Sequence of chain 1.C:
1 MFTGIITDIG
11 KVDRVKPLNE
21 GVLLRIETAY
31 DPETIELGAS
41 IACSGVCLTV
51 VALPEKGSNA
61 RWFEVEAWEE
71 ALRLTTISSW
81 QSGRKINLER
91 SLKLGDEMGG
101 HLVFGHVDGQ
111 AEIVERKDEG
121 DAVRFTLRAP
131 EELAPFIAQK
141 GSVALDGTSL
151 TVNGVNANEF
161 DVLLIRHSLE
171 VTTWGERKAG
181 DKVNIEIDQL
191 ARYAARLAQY

This small molecule binds to this protein.
Small molecule (SMILES): O=c1[nH]c(NC[C@H](O)[C@H](O)[C@H](O)CO)c([N+](=O)[O-])c(=O)[nH]1

Binding-site contacts:
Ligand atom O11 contacts residue ILE6 of chain 1.C at 3.0 Å (h-bond).
Ligand atom O2 contacts residue SER168 of chain 1.C at 3.0 Å (h-bond).
Ligand atom O12 contacts residue ILE6 of chain 1.C at 2.7 Å (h-bond).
Ligand atom C2 contacts residue LEU163 of chain 1.C at 3.5 Å (hydrophobic).
Ligand atom O2 contacts residue ILE165 of chain 1.C at 2.8 Å (h-bond).
Ligand atom C2 contacts residue LEU150 of chain 1.C at 3.6 Å (hydrophobic).
Ligand atom C5 contacts residue SER149 of chain 1.C at 3.5 Å.
Ligand atom N5 contacts residue LEU150 of chain 1.C at 3.8 Å.
Ligand atom O51 contacts residue THR151 of chain 1.C at 2.5 Å (h-bond).
Ligand atom O11 contacts residue THR148 of chain 1.C at 3.5 Å.
Ligand atom N3 contacts residue LEU163 of chain 1.C at 2.8 Å (h-bond).
Ligand atom O9 contacts residue SER149 of chain 1.C at 2.9 Å (h-bond).
Ligand atom O52 contacts residue SER149 of chain 1.C at 3.5 Å (h-bond).
Ligand atom N3 contacts residue LEU150 of chain 1.C at 3.5 Å.
Ligand atom N5 contacts residue SER149 of chain 1.C at 3.6 Å (h-bond).
Ligand atom C4 contacts residue LEU163 of chain 1.C at 3.6 Å (hydrophobic).
Ligand atom C2 contacts residue SER168 of chain 1.C at 3.4 Å.
Ligand atom O2 contacts residue LEU163 of chain 1.C at 3.5 Å (h-bond).
Ligand atom O11 contacts residue ILE5 of chain 1.C at 3.5 Å.
Ligand atom O9 contacts residue GLY4 of chain 1.C at 3.2 Å (h-bond).
Ligand atom C10 contacts residue SER168 of chain 1.C at 3.5 Å.
Ligand atom C6 contacts residue SER149 of chain 1.C at 3.4 Å.
Ligand atom C4 contacts residue LEU150 of chain 1.C at 3.8 Å (hydrophobic).
Ligand atom O10 contacts residue SER168 of chain 1.C at 2.7 Å (h-bond).
Ligand atom O10 contacts residue HIS167 of chain 1.C at 3.7 Å.
Ligand atom C9 contacts residue SER168 of chain 1.C at 3.5 Å.
Ligand atom O4 contacts residue LEU163 of chain 1.C at 3.6 Å.
Ligand atom N5 contacts residue THR151 of chain 1.C at 3.7 Å.
Ligand atom N7 contacts residue SER149 of chain 1.C at 3.3 Å (h-bond).
Ligand atom O12 contacts residue ILE5 of chain 1.C at 3.4 Å.
Ligand atom O11 contacts residue GLY4 of chain 1.C at 2.9 Å (h-bond).
Ligand atom O4 contacts residue THR151 of chain 1.C at 3.1 Å (h-bond).
Ligand atom O9 contacts residue ILE5 of chain 1.C at 3.6 Å.
Ligand atom C12 contacts residue VAL171 of chain 1.C at 3.7 Å (hydrophobic).
Ligand atom N1 contacts residue SER168 of chain 1.C at 3.0 Å (h-bond).
Ligand atom C12 contacts residue THR172 of chain 1.C at 3.6 Å.
Ligand atom O51 contacts residue LEU150 of chain 1.C at 3.5 Å.
Ligand atom O2 contacts residue LEU164 of chain 1.C at 3.3 Å.
Ligand atom C9 contacts residue SER149 of chain 1.C at 3.6 Å.
Ligand atom C12 contacts residue ILE6 of chain 1.C at 3.4 Å (hydrophobic).